Binding-site contacts:
Ligand atom C4 contacts residue GLU69 of chain 1.A at 3.9 Å.
Ligand atom C4 contacts residue TYR84 of chain 1.A at 4.1 Å (hydrophobic).
Ligand atom C4 contacts residue HIS90 of chain 1.A at 4.0 Å.
Ligand atom C2 contacts residue TRP66 of chain 1.A at 3.4 Å (hydrophobic).
Ligand atom OH contacts residue HIS90 of chain 1.A at 4.5 Å.
Ligand atom C3 contacts residue TYR84 of chain 1.A at 3.9 Å (hydrophobic).
Ligand atom C3 contacts residue TRP66 of chain 1.A at 4.1 Å (hydrophobic).
Ligand atom C1 contacts residue ILE87 of chain 1.A at 3.3 Å (hydrophobic).
Ligand atom C1 contacts residue LEU65 of chain 1.A at 3.5 Å (hydrophobic).
Ligand atom C2 contacts residue GLU69 of chain 1.A at 4.4 Å.
Ligand atom C1 contacts residue TRP66 of chain 1.A at 4.2 Å (hydrophobic).
Ligand atom C2 contacts residue ILE87 of chain 1.A at 4.5 Å (hydrophobic).
Ligand atom OH contacts residue TYR84 of chain 1.A at 4.0 Å.

Sequence of chain 1.A:
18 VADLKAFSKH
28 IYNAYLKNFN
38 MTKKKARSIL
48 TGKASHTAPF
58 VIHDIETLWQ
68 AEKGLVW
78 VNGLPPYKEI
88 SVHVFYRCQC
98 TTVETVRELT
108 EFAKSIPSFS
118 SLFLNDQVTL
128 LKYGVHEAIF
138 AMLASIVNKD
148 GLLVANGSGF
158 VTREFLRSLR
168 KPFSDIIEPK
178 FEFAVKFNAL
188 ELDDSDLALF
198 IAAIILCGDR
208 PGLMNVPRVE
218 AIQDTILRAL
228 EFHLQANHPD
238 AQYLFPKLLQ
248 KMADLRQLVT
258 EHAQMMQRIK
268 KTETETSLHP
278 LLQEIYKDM

The protein below binds the small molecule below.
Small molecule (SMILES): CCCCO